Binding-site contacts:
Ligand atom CAR contacts residue NAI1 of chain 4.B at 3.2 Å.
Ligand atom OAA contacts residue LYS163 of chain 4.A at 4.0 Å.
Ligand atom CAH contacts residue NAI1 of chain 4.B at 3.6 Å.
Ligand atom NAP contacts residue PHE94 of chain 4.A at 3.8 Å.
Ligand atom CAL contacts residue NAI1 of chain 4.B at 3.5 Å.
Ligand atom CAS contacts residue TYR146 of chain 4.A at 3.7 Å (hydrophobic).
Ligand atom CAN contacts residue MET159 of chain 4.A at 3.7 Å (hydrophobic).
Ligand atom CAG contacts residue NAI1 of chain 4.B at 3.7 Å.
Ligand atom OAA contacts residue NAI1 of chain 4.B at 2.7 Å (h-bond).
Ligand atom NAP contacts residue ILE100 of chain 4.A at 3.7 Å.
Ligand atom CAW contacts residue PRO154 of chain 4.A at 3.3 Å (hydrophobic).
Ligand atom OAA contacts residue TYR156 of chain 4.A at 2.6 Å (h-bond).
Ligand atom CAB contacts residue TYR156 of chain 4.A at 3.5 Å (hydrophobic).
Ligand atom CAU contacts residue ILE206 of chain 4.A at 3.5 Å (hydrophobic).
Ligand atom CAV contacts residue TYR156 of chain 4.A at 3.7 Å (hydrophobic).
Ligand atom CAK contacts residue PHE94 of chain 4.A at 4.0 Å (hydrophobic).
Ligand atom CAG contacts residue GLY93 of chain 4.A at 3.6 Å.
Ligand atom CAN contacts residue ILE100 of chain 4.A at 3.6 Å (hydrophobic).
Ligand atom NAM contacts residue NAI1 of chain 4.B at 3.2 Å.
Ligand atom CAQ contacts residue NAI1 of chain 4.B at 3.4 Å.
Ligand atom CAH contacts residue TYR146 of chain 4.A at 3.9 Å (hydrophobic).
Ligand atom CAF contacts residue GLY93 of chain 4.A at 3.8 Å.
Ligand atom CAB contacts residue NAI1 of chain 4.B at 3.4 Å.
Ligand atom CAJ contacts residue MET159 of chain 4.A at 3.9 Å (hydrophobic).
Ligand atom CAV contacts residue PRO154 of chain 4.A at 3.6 Å (hydrophobic).
Ligand atom CAI contacts residue NAI1 of chain 4.B at 3.6 Å.
Ligand atom CAV contacts residue ILE206 of chain 4.A at 3.8 Å (hydrophobic).
Ligand atom CAH contacts residue TYR156 of chain 4.A at 3.6 Å (hydrophobic).
Ligand atom CAK contacts residue GLY93 of chain 4.A at 3.5 Å.
Ligand atom CAO contacts residue ALA95 of chain 4.A at 3.9 Å (hydrophobic).
Ligand atom CAO contacts residue ILE200 of chain 4.A at 4.0 Å (hydrophobic).
Ligand atom CAQ contacts residue TYR146 of chain 4.A at 3.9 Å (hydrophobic).
Ligand atom CAW contacts residue TYR156 of chain 4.A at 3.3 Å (hydrophobic).
Ligand atom CAE contacts residue NAI1 of chain 4.B at 3.8 Å.
Ligand atom CAC contacts residue NAI1 of chain 4.B at 3.5 Å.
Ligand atom OAD contacts residue NAI1 of chain 4.B at 2.9 Å (h-bond).
Ligand atom CAR contacts residue PHE203 of chain 4.A at 3.4 Å (hydrophobic).
Ligand atom NAP contacts residue ALA95 of chain 4.A at 3.2 Å (h-bond).
Ligand atom CAT contacts residue TYR146 of chain 4.A at 4.0 Å (hydrophobic).
Ligand atom CAW contacts residue ASN155 of chain 4.A at 3.5 Å.

The small molecule below binds the protein below.
Small molecule (SMILES): CCCCCCc1cc(=O)c(Oc2ccc(N)cc2C)cn1C

Sequence of chain 4.A:
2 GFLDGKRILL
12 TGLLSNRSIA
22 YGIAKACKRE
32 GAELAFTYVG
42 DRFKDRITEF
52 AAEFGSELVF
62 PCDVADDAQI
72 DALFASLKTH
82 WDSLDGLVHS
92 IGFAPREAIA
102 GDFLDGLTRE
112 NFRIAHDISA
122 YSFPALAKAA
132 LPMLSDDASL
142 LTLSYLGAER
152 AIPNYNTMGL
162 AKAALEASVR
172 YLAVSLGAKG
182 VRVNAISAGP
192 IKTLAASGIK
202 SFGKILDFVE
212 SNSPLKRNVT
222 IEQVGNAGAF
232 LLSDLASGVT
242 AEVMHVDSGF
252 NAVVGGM